Binding-site contacts:
Ligand atom CAI contacts residue ILE58 of chain 1.C at 3.6 Å (hydrophobic).
Ligand atom CB contacts residue HIS59 of chain 1.C at 3.4 Å.
Ligand atom OD1 contacts residue TYR61 of chain 1.C at 3.6 Å.
Ligand atom CD2 contacts residue TYR47 of chain 1.C at 3.3 Å (hydrophobic).
Ligand atom CAW contacts residue TYR47 of chain 1.C at 3.8 Å (hydrophobic).
Ligand atom CAL contacts residue ILE58 of chain 1.C at 3.7 Å (hydrophobic).
Ligand atom NAQ contacts residue ARG56 of chain 1.C at 3.6 Å.
Ligand atom C contacts residue TYR47 of chain 1.C at 3.6 Å (hydrophobic).
Ligand atom CD2 contacts residue HIS64 of chain 1.C at 3.9 Å.
Ligand atom OAS contacts residue TYR47 of chain 1.C at 3.9 Å.
Ligand atom CG contacts residue TYR47 of chain 1.C at 3.9 Å (hydrophobic).
Ligand atom CG contacts residue TRP37 of chain 1.C at 3.9 Å (hydrophobic).
Ligand atom O contacts residue TYR47 of chain 1.C at 2.7 Å (h-bond).
Ligand atom CAI contacts residue TYR47 of chain 1.C at 3.6 Å (hydrophobic).
Ligand atom CD2 contacts residue TRP37 of chain 1.C at 3.5 Å (hydrophobic).
Ligand atom CAG contacts residue HIS59 of chain 1.C at 3.8 Å.
Ligand atom CAX contacts residue ILE58 of chain 1.C at 3.6 Å (hydrophobic).
Ligand atom CAK contacts residue PRO48 of chain 1.C at 3.3 Å (hydrophobic).
Ligand atom CA contacts residue HIS59 of chain 1.C at 3.3 Å.
Ligand atom CAM contacts residue HIS59 of chain 1.C at 3.9 Å.
Ligand atom OAS contacts residue ILE58 of chain 1.C at 3.9 Å.
Ligand atom OAD contacts residue TYR61 of chain 1.C at 3.4 Å.
Ligand atom CG contacts residue TRP66 of chain 1.C at 3.6 Å (hydrophobic).
Ligand atom CG contacts residue HIS64 of chain 1.C at 3.6 Å.
Ligand atom CB contacts residue TRP66 of chain 1.C at 3.5 Å (hydrophobic).
Ligand atom CA contacts residue TYR47 of chain 1.C at 3.9 Å (hydrophobic).
Ligand atom OD1 contacts residue TRP37 of chain 1.C at 3.9 Å.
Ligand atom N contacts residue TYR47 of chain 1.C at 3.6 Å.
Ligand atom CAA contacts residue TRP37 of chain 1.C at 3.9 Å (hydrophobic).
Ligand atom CAG contacts residue TYR47 of chain 1.C at 3.6 Å (hydrophobic).
Ligand atom CAC contacts residue TRP37 of chain 1.C at 3.8 Å (hydrophobic).
Ligand atom CAC contacts residue TYR47 of chain 1.C at 3.7 Å (hydrophobic).
Ligand atom CB contacts residue TYR47 of chain 1.C at 3.7 Å (hydrophobic).
Ligand atom OD1 contacts residue SER60 of chain 1.C at 2.7 Å (h-bond).
Ligand atom CG contacts residue SER60 of chain 1.C at 3.6 Å.
Ligand atom CAW contacts residue ILE58 of chain 1.C at 3.8 Å (hydrophobic).
Ligand atom OD1 contacts residue HIS64 of chain 1.C at 2.6 Å (h-bond).
Ligand atom CAT contacts residue TYR61 of chain 1.C at 3.7 Å (hydrophobic).
Ligand atom NAR contacts residue HIS59 of chain 1.C at 2.9 Å (h-bond).
Ligand atom C contacts residue HIS59 of chain 1.C at 3.5 Å.

A protein and the small-molecule ligand that binds it are described below.
Small molecule (SMILES): CC(C)(C)CC(=O)N1C[C@H](O)C[C@H]1C(=O)NCc1ccc(-c2cnco2)cc1

Sequence of chain 1.C:
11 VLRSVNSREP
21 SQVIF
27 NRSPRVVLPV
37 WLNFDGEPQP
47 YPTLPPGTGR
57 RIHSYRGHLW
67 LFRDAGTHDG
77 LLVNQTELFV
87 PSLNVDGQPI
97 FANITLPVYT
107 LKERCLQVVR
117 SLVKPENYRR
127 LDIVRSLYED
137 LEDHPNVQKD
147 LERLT